Sequence of chain 52.A:
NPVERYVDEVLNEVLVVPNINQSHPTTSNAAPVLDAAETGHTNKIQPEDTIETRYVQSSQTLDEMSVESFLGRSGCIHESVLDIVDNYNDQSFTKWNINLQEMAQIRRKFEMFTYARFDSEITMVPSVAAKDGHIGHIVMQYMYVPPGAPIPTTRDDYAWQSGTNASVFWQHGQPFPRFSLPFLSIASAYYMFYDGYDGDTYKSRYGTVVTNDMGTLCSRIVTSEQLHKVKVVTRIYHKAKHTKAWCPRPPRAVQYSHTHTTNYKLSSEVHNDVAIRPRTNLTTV

Binding-site contacts:
Ligand atom O1B contacts residue ILE98 of chain 52.A at 3.0 Å.
Ligand atom C6B contacts residue LEU181 of chain 52.A at 3.4 Å (hydrophobic).
Ligand atom C1B contacts residue ILE98 of chain 52.A at 3.6 Å (hydrophobic).
Ligand atom N1A contacts residue TYR144 of chain 52.A at 3.1 Å.
Ligand atom F3 contacts residue TYR142 of chain 52.A at 2.8 Å.
Ligand atom C5B contacts residue TYR144 of chain 52.A at 3.5 Å (hydrophobic).
Ligand atom CM6 contacts residue MET214 of chain 52.A at 3.5 Å (hydrophobic).
Ligand atom C5 contacts residue MET214 of chain 52.A at 3.5 Å (hydrophobic).
Ligand atom CM6 contacts residue LEU184 of chain 52.A at 3.0 Å (hydrophobic).
Ligand atom F1 contacts residue LEU217 of chain 52.A at 3.4 Å.
Ligand atom CM2 contacts residue ILE122 of chain 52.A at 3.5 Å (hydrophobic).
Ligand atom F1 contacts residue TYR142 of chain 52.A at 3.6 Å.
Ligand atom C4 contacts residue TYR190 of chain 52.A at 3.4 Å (hydrophobic).
Ligand atom C5B contacts residue LEU181 of chain 52.A at 3.4 Å (hydrophobic).
Ligand atom F1 contacts residue PHE179 of chain 52.A at 3.8 Å.
Ligand atom C2A contacts residue PHE179 of chain 52.A at 3.6 Å (hydrophobic).
Ligand atom CM6 contacts residue TYR144 of chain 52.A at 3.3 Å (hydrophobic).
Ligand atom F3 contacts residue ALA166 of chain 52.A at 2.8 Å.
Ligand atom O1 contacts residue MET214 of chain 52.A at 3.5 Å (h-bond).
Ligand atom C3A contacts residue PHE179 of chain 52.A at 3.4 Å (hydrophobic).
Ligand atom CM3 contacts residue ASN212 of chain 52.A at 3.5 Å.
Ligand atom C1C contacts residue MET214 of chain 52.A at 3.5 Å (hydrophobic).
Ligand atom CM4 contacts residue TYR142 of chain 52.A at 3.5 Å (hydrophobic).
Ligand atom CM3 contacts residue TYR190 of chain 52.A at 3.5 Å (hydrophobic).
Ligand atom C1B contacts residue LEU181 of chain 52.A at 3.7 Å (hydrophobic).
Ligand atom C4B contacts residue LEU181 of chain 52.A at 3.5 Å (hydrophobic).
Ligand atom F3 contacts residue TYR144 of chain 52.A at 2.9 Å.
Ligand atom F2 contacts residue VAL168 of chain 52.A at 2.6 Å.
Ligand atom O1A contacts residue TYR144 of chain 52.A at 3.1 Å.
Ligand atom F3 contacts residue MET143 of chain 52.A at 3.3 Å.
Ligand atom CM4 contacts residue PHE179 of chain 52.A at 3.8 Å (hydrophobic).
Ligand atom C3A contacts residue TYR144 of chain 52.A at 3.4 Å (hydrophobic).
Ligand atom F2 contacts residue PHE179 of chain 52.A at 3.3 Å.
Ligand atom N3A contacts residue TYR144 of chain 52.A at 3.7 Å.
Ligand atom F3 contacts residue SER167 of chain 52.A at 3.8 Å.
Ligand atom N1A contacts residue LEU181 of chain 52.A at 3.7 Å.
Ligand atom F2 contacts residue TYR142 of chain 52.A at 3.6 Å.
Ligand atom N1A contacts residue PHE179 of chain 52.A at 3.7 Å.
Ligand atom N3A contacts residue PHE179 of chain 52.A at 3.2 Å.
Ligand atom C2A contacts residue TYR144 of chain 52.A at 3.5 Å (hydrophobic).

Sequence of chain 52.C:
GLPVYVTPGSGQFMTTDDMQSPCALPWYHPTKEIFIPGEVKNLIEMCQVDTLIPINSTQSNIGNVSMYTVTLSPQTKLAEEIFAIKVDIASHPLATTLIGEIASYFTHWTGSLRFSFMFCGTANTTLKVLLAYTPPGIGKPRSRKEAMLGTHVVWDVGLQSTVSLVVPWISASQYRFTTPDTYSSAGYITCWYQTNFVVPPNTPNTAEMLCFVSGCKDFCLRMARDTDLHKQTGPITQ

A protein and the small-molecule ligand that binds it are described below.
Small molecule (SMILES): Cc1cc(CCCOc2c(C)cc(-c3noc(C(F)(F)F)n3)cc2C)on1